Sequence of chain 1.B:
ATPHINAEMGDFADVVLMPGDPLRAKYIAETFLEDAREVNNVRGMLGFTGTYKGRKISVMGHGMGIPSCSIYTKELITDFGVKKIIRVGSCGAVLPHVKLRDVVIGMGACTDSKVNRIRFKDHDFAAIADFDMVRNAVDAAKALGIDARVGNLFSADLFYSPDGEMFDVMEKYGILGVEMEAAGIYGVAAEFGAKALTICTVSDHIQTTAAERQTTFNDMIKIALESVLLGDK

This small molecule binds to this protein.
Small molecule (SMILES): Nc1ncnc2c1ncn2[C@@H]1O[C@H](CO)[C@H](O)[C@H]1O

Binding-site contacts:
Ligand atom N7 contacts residue CYS92 of chain 2.C at 3.5 Å.
Ligand atom C8 contacts residue CYS92 of chain 2.C at 3.6 Å (hydrophobic).
Ligand atom N7 contacts residue GLY93 of chain 2.C at 3.5 Å (h-bond).
Ligand atom N9 contacts residue SER91 of chain 2.C at 3.8 Å.
Ligand atom C2 contacts residue VAL179 of chain 2.C at 3.8 Å (hydrophobic).
Ligand atom O5' contacts residue HIS5 of chain 1.B at 2.6 Å (h-bond).
Ligand atom N7 contacts residue ASP205 of chain 2.C at 2.7 Å (salt-bridge).
Ligand atom C1' contacts residue PO41 of chain 2.H at 3.5 Å.
Ligand atom O4' contacts residue ARG44 of chain 1.B at 3.8 Å.
Ligand atom C8 contacts residue ASP205 of chain 2.C at 3.6 Å.
Ligand atom O2' contacts residue ARG88 of chain 2.C at 3.3 Å (salt-bridge).
Ligand atom O4' contacts residue SER91 of chain 2.C at 3.5 Å (h-bond).
Ligand atom O2' contacts residue PO41 of chain 2.H at 3.5 Å (h-bond).
Ligand atom C5 contacts residue VAL179 of chain 2.C at 3.5 Å (hydrophobic).
Ligand atom N6 contacts residue GLY93 of chain 2.C at 3.7 Å.
Ligand atom C1' contacts residue SER91 of chain 2.C at 3.5 Å.
Ligand atom N3 contacts residue VAL179 of chain 2.C at 3.7 Å.
Ligand atom C5' contacts residue MET65 of chain 2.C at 3.7 Å (hydrophobic).
Ligand atom O2' contacts residue GLU182 of chain 2.C at 2.8 Å (salt-bridge).
Ligand atom C4 contacts residue VAL179 of chain 2.C at 3.5 Å (hydrophobic).
Ligand atom C5' contacts residue HIS5 of chain 1.B at 3.7 Å.
Ligand atom C4' contacts residue ARG44 of chain 1.B at 3.6 Å.
Ligand atom C3' contacts residue GLU182 of chain 2.C at 3.6 Å.
Ligand atom C8 contacts residue SER91 of chain 2.C at 3.6 Å.
Ligand atom N1 contacts residue VAL179 of chain 2.C at 3.8 Å.
Ligand atom N3 contacts residue GLU180 of chain 2.C at 3.7 Å.
Ligand atom O3' contacts residue MET65 of chain 2.C at 3.5 Å.
Ligand atom C2' contacts residue PO41 of chain 2.H at 3.7 Å.
Ligand atom O5' contacts residue PHE160 of chain 2.C at 3.6 Å.
Ligand atom O3' contacts residue GLU182 of chain 2.C at 2.8 Å (salt-bridge).
Ligand atom O2' contacts residue GLU180 of chain 2.C at 3.3 Å.
Ligand atom C3' contacts residue PO41 of chain 2.H at 3.4 Å.
Ligand atom O4' contacts residue PO41 of chain 2.H at 3.6 Å.
Ligand atom C5 contacts residue ASP205 of chain 2.C at 3.8 Å.
Ligand atom N3 contacts residue MET181 of chain 2.C at 3.6 Å.
Ligand atom C2 contacts residue PHE160 of chain 2.C at 3.6 Å (hydrophobic).
Ligand atom O2' contacts residue MET181 of chain 2.C at 3.0 Å (h-bond).
Ligand atom C6 contacts residue VAL179 of chain 2.C at 3.6 Å (hydrophobic).
Ligand atom C4' contacts residue PO41 of chain 2.H at 3.6 Å.
Ligand atom N6 contacts residue ASP205 of chain 2.C at 3.0 Å (salt-bridge).

Sequence of chain 2.C:
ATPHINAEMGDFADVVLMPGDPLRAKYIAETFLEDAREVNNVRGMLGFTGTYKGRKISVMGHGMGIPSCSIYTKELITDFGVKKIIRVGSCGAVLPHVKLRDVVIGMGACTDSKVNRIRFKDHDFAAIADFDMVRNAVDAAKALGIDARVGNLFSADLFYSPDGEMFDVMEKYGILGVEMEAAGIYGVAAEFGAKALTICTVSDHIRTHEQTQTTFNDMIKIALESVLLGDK